Binding-site contacts:
Ligand atom C5 contacts residue ASN12 of chain 46.J at 4.1 Å.
Ligand atom O7 contacts residue ASN12 of chain 46.J at 3.7 Å.
Ligand atom N2 contacts residue ASN12 of chain 46.J at 3.8 Å.
Ligand atom O5 contacts residue ASN12 of chain 46.J at 2.7 Å (h-bond).
Ligand atom C2 contacts residue ASN12 of chain 46.J at 3.2 Å.
Ligand atom C7 contacts residue ASN12 of chain 46.J at 3.9 Å.
Ligand atom C1 contacts residue ASN12 of chain 46.J at 2.1 Å.

This small molecule binds to this protein.
Small molecule (SMILES): CC(=O)N[C@H]1[C@H](O[C@H]2[C@H](O)[C@@H](NC(C)=O)CO[C@@H]2CO)O[C@H](CO)[C@@H](O)[C@@H]1O

Sequence of chain 46.J:
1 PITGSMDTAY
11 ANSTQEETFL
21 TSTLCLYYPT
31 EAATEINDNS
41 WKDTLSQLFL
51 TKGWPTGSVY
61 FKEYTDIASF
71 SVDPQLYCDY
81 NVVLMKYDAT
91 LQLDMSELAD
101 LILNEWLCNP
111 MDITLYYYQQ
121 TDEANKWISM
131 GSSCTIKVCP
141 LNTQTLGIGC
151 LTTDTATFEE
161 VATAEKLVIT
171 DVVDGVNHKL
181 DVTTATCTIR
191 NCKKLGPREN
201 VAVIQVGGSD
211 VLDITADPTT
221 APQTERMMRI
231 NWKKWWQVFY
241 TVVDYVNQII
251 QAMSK